This small molecule binds to this protein.
Small molecule (SMILES): CC(=O)N[C@@H]1[C@@H](O)[C@H](O)[C@@H](CO)O[C@H]1O

Binding-site contacts:
Ligand atom C6 contacts residue VAL22 of chain 1.A at 3.9 Å (hydrophobic).
Ligand atom C5 contacts residue ASN19 of chain 1.A at 3.6 Å.
Ligand atom O5 contacts residue VAL22 of chain 1.A at 3.5 Å.
Ligand atom C7 contacts residue ASN19 of chain 1.A at 3.2 Å.
Ligand atom O7 contacts residue ASN19 of chain 1.A at 2.9 Å (h-bond).
Ligand atom C2 contacts residue ASN19 of chain 1.A at 2.5 Å.
Ligand atom C6 contacts residue LEU129 of chain 1.A at 4.5 Å (hydrophobic).
Ligand atom O6 contacts residue LEU129 of chain 1.A at 3.9 Å.
Ligand atom C1 contacts residue SER21 of chain 1.A at 4.3 Å.
Ligand atom N2 contacts residue ASN19 of chain 1.A at 3.1 Å (h-bond).
Ligand atom C5 contacts residue VAL22 of chain 1.A at 4.3 Å (hydrophobic).
Ligand atom C3 contacts residue ASN19 of chain 1.A at 3.8 Å.
Ligand atom C1 contacts residue VAL22 of chain 1.A at 4.3 Å (hydrophobic).
Ligand atom C1 contacts residue ASN19 of chain 1.A at 1.4 Å.
Ligand atom C4 contacts residue ASN19 of chain 1.A at 4.2 Å.
Ligand atom C1 contacts residue GLU133 of chain 1.A at 4.4 Å.
Ligand atom O5 contacts residue GLU133 of chain 1.A at 4.2 Å.
Ligand atom O6 contacts residue VAL22 of chain 1.A at 3.9 Å.
Ligand atom O5 contacts residue ASN19 of chain 1.A at 2.3 Å (h-bond).

Sequence of chain 1.A:
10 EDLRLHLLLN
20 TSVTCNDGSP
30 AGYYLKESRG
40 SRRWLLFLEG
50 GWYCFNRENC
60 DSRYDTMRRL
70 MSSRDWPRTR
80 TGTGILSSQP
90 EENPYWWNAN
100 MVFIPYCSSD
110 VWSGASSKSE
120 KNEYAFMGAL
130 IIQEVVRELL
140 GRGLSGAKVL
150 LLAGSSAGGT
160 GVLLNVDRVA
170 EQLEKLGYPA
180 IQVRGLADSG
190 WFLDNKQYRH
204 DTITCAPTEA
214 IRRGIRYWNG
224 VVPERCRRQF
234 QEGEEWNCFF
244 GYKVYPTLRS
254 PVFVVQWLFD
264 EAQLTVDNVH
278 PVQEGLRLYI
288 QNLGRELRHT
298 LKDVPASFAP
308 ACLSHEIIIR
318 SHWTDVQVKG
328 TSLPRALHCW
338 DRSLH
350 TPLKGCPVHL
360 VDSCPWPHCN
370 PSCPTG